Sequence of chain 1.B:
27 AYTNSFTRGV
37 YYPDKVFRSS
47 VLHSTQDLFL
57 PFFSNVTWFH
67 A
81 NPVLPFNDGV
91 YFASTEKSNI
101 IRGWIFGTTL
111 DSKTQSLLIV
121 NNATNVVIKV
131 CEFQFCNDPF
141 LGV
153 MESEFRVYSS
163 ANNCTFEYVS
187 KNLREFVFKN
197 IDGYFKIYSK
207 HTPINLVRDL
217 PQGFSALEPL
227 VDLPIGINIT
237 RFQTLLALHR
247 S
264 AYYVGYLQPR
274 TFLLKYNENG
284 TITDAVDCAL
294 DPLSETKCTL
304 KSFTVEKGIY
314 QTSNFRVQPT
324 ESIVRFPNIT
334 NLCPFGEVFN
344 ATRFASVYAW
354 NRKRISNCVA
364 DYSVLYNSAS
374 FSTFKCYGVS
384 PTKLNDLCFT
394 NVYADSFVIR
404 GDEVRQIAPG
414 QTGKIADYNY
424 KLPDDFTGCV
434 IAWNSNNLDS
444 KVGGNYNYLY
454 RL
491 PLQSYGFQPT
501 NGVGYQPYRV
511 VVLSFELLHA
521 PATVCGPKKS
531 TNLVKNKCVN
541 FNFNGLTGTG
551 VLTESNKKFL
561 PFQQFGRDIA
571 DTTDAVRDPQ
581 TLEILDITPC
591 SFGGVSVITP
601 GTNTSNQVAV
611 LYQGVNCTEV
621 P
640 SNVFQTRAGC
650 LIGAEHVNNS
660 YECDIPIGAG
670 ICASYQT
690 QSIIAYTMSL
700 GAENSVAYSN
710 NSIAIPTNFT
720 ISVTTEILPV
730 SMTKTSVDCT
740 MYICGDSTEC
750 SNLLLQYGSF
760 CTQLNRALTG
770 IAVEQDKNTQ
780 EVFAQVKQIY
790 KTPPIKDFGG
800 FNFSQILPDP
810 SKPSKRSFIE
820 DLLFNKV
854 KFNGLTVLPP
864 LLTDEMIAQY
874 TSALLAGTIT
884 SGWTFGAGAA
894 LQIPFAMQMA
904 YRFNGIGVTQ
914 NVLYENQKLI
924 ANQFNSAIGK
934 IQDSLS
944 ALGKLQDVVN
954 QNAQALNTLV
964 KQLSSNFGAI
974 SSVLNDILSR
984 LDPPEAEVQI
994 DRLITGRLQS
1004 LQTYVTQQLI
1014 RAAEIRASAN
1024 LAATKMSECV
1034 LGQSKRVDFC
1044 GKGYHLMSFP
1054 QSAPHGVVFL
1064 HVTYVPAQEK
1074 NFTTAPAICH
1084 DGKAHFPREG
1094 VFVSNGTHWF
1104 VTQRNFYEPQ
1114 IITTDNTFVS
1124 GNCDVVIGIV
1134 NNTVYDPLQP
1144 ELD

Binding-site contacts:
Ligand atom O6 contacts residue LEU922 of chain 1.B at 3.9 Å.
Ligand atom N2 contacts residue LEU922 of chain 1.B at 4.4 Å.
Ligand atom C2 contacts residue ASN717 of chain 1.B at 2.5 Å.
Ligand atom C7 contacts residue ASN717 of chain 1.B at 3.6 Å.
Ligand atom N2 contacts residue ASN717 of chain 1.B at 2.9 Å (h-bond).
Ligand atom C5 contacts residue ASN717 of chain 1.B at 3.7 Å.
Ligand atom O5 contacts residue GLN1071 of chain 1.B at 4.2 Å.
Ligand atom O7 contacts residue ASN717 of chain 1.B at 3.9 Å.
Ligand atom O7 contacts residue LEU922 of chain 1.B at 3.8 Å.
Ligand atom C6 contacts residue LEU922 of chain 1.B at 4.2 Å (hydrophobic).
Ligand atom C8 contacts residue LEU922 of chain 1.B at 3.6 Å (hydrophobic).
Ligand atom C2 contacts residue GLN1071 of chain 1.B at 4.3 Å.
Ligand atom C1 contacts residue GLN1071 of chain 1.B at 4.2 Å.
Ligand atom C1 contacts residue ASN717 of chain 1.B at 1.4 Å.
Ligand atom O5 contacts residue ASN717 of chain 1.B at 2.4 Å (h-bond).
Ligand atom C8 contacts residue ASN925 of chain 1.B at 4.3 Å.
Ligand atom C4 contacts residue LEU922 of chain 1.B at 4.5 Å (hydrophobic).
Ligand atom C3 contacts residue ASN717 of chain 1.B at 3.8 Å.
Ligand atom C7 contacts residue LEU922 of chain 1.B at 3.7 Å (hydrophobic).
Ligand atom C4 contacts residue ASN717 of chain 1.B at 4.2 Å.
Ligand atom C5 contacts residue LEU922 of chain 1.B at 3.8 Å (hydrophobic).
Ligand atom O4 contacts residue LEU922 of chain 1.B at 4.1 Å.
Ligand atom O6 contacts residue GLN926 of chain 1.B at 3.7 Å.

This small molecule binds to this protein.
Small molecule (SMILES): CC(=O)N[C@H]1[C@H](O[C@H]2[C@H](O)[C@@H](NC(C)=O)CO[C@@H]2CO)O[C@H](CO)[C@@H](O)[C@@H]1O